A small-molecule ligand and the protein it binds are described below.
Small molecule (SMILES): Nc1ccn([C@H]2C[C@H](O[P](=O)(O)OC[C@H]3O[C@@H](n4cnc5c(=O)nc(N)[nH]c54)C[C@@H]3O[P](=O)(O)OC[C@H]3O[C@@H](n4cnc5c(N)ncnc54)C[C@@H]3O[P](=O)(O)OC[C@H]3O[C@@H](n4ccc(N)nc4=O)C[C@@H]3O[P](=O)(O)OC[C@H]3O[C@@H](n4cnc5c(N)ncnc54)C[C@@H]3O[P](=O)(O)OC[C@H]3O[C@@H](n4cnc5c(=O)nc(N)[nH]c54)C[C@@H]3O)[C@@H](CO)O2)c(=O)n1

Binding-site contacts:
Ligand atom C6 contacts residue TYR80 of chain 1.B at 3.3 Å (hydrophobic).
Ligand atom N6 contacts residue LEU84 of chain 1.B at 3.2 Å (h-bond).
Ligand atom C5' contacts residue ARG141 of chain 1.B at 3.1 Å.
Ligand atom C4 contacts residue TYR80 of chain 1.B at 3.5 Å (hydrophobic).
Ligand atom C2 contacts residue GLN112 of chain 1.B at 3.2 Å.
Ligand atom N1 contacts residue GLY121 of chain 1.B at 3.3 Å.
Ligand atom C5 contacts residue LEU85 of chain 1.B at 3.6 Å (hydrophobic).
Ligand atom O4' contacts residue LEU142 of chain 1.B at 3.3 Å.
Ligand atom C8 contacts residue TYR80 of chain 1.B at 3.5 Å (hydrophobic).
Ligand atom C6 contacts residue LEU85 of chain 1.B at 3.6 Å (hydrophobic).
Ligand atom N7 contacts residue GLY83 of chain 1.B at 2.9 Å (h-bond).
Ligand atom N6 contacts residue HIS116 of chain 1.B at 3.5 Å.
Ligand atom N6 contacts residue LEU85 of chain 1.B at 3.1 Å (h-bond).
Ligand atom N3 contacts residue GLN112 of chain 1.B at 2.8 Å (h-bond).
Ligand atom C8 contacts residue TYR80 of chain 1.B at 3.6 Å (hydrophobic).
Ligand atom N1 contacts residue TYR80 of chain 1.B at 3.2 Å.
Ligand atom C5' contacts residue SER140 of chain 1.B at 3.0 Å.
Ligand atom C5 contacts residue TYR80 of chain 1.B at 3.2 Å (hydrophobic).
Ligand atom O3' contacts residue MG1 of chain 1.H at 2.0 Å.
Ligand atom C3' contacts residue SER140 of chain 1.B at 3.2 Å.
Ligand atom O3' contacts residue SER140 of chain 1.B at 3.3 Å (h-bond).
Ligand atom OP1 contacts residue LYS139 of chain 1.B at 2.8 Å (salt-bridge).
Ligand atom OP1 contacts residue ALA138 of chain 1.B at 3.6 Å.
Ligand atom C4' contacts residue SER140 of chain 1.B at 3.0 Å.
Ligand atom C5' contacts residue ASP110 of chain 1.B at 3.4 Å.
Ligand atom C8 contacts residue LEU142 of chain 1.B at 3.6 Å (hydrophobic).
Ligand atom O5' contacts residue TYR80 of chain 1.B at 3.6 Å.
Ligand atom C2 contacts residue TYR80 of chain 1.B at 3.3 Å (hydrophobic).
Ligand atom N3 contacts residue TYR80 of chain 1.B at 3.6 Å.
Ligand atom O3' contacts residue ASP110 of chain 1.B at 2.6 Å (salt-bridge).
Ligand atom N6 contacts residue GLY83 of chain 1.B at 2.9 Å.
Ligand atom N1 contacts residue ILE122 of chain 1.B at 3.2 Å (h-bond).
Ligand atom C2 contacts residue ILE122 of chain 1.B at 3.5 Å (hydrophobic).
Ligand atom N7 contacts residue TYR80 of chain 1.B at 3.5 Å (h-bond).
Ligand atom C3' contacts residue MG1 of chain 1.H at 3.4 Å.
Ligand atom C3' contacts residue ASP110 of chain 1.B at 3.4 Å.
Ligand atom OP1 contacts residue ARG141 of chain 1.B at 3.5 Å (salt-bridge).
Ligand atom OP2 contacts residue TYR80 of chain 1.B at 2.7 Å (h-bond).
Ligand atom O4' contacts residue GLN112 of chain 1.B at 3.4 Å (h-bond).
Ligand atom OP2 contacts residue SER140 of chain 1.B at 3.0 Å (h-bond).

Sequence of chain 1.B:
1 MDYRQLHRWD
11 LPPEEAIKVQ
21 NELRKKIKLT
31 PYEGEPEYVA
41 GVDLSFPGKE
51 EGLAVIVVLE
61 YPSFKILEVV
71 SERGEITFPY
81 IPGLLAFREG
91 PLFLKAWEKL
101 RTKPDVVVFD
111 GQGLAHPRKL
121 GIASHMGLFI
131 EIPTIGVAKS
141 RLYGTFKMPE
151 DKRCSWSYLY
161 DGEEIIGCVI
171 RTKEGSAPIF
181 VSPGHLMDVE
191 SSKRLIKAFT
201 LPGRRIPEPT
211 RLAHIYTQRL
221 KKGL